Sequence of chain 1.A:
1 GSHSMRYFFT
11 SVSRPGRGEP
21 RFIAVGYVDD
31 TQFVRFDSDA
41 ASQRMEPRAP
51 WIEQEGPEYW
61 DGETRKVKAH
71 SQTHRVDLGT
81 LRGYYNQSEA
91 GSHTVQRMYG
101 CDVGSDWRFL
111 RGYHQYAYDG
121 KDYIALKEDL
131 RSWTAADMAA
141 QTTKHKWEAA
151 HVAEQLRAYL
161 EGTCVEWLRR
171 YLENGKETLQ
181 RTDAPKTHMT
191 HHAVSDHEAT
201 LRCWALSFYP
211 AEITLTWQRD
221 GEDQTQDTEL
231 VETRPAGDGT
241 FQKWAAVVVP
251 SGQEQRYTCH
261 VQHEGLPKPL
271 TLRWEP

A small-molecule ligand and the protein it binds are described below.
Small molecule (SMILES): CSCC[C@H](NC(=O)[C@@H]1CCCN1C(=O)CNC(=O)[C@H](CC(N)=O)NC(=O)[C@H](CC1=CN=C2C=CC=C[C@@H]12)NC(=O)[C@H](CC(C)C)NC(=O)[C@@H](N)CC(C)C)C(=O)N[C@@H](CCC(N)=O)C(=O)N[C@H](C(=O)O)C(C)C

Binding-site contacts:
Ligand atom CD2 contacts residue TRP167 of chain 1.A at 3.2 Å (hydrophobic).
Ligand atom CE2 contacts residue GLN155 of chain 1.A at 3.5 Å.
Ligand atom CD1 contacts residue VAL67 of chain 1.A at 3.5 Å (hydrophobic).
Ligand atom CA contacts residue GLN155 of chain 1.A at 3.5 Å.
Ligand atom OXT contacts residue THR143 of chain 1.A at 2.8 Å (h-bond).
Ligand atom CG1 contacts residue TYR116 of chain 1.A at 3.3 Å (hydrophobic).
Ligand atom CD2 contacts residue TYR99 of chain 1.A at 3.5 Å (hydrophobic).
Ligand atom CG2 contacts residue ASP77 of chain 1.A at 3.4 Å.
Ligand atom O contacts residue HIS70 of chain 1.A at 3.0 Å.
Ligand atom N contacts residue TYR171 of chain 1.A at 2.9 Å (h-bond).
Ligand atom C contacts residue TYR7 of chain 1.A at 3.5 Å (hydrophobic).
Ligand atom O contacts residue GLN155 of chain 1.A at 2.8 Å (h-bond).
Ligand atom N contacts residue TYR99 of chain 1.A at 3.2 Å (h-bond).
Ligand atom O contacts residue LYS146 of chain 1.A at 2.6 Å (salt-bridge).
Ligand atom CD2 contacts residue THR163 of chain 1.A at 3.2 Å.
Ligand atom OXT contacts residue TYR84 of chain 1.A at 2.8 Å (h-bond).
Ligand atom NE1 contacts residue GLN155 of chain 1.A at 2.9 Å (h-bond).
Ligand atom N contacts residue TYR159 of chain 1.A at 3.5 Å.
Ligand atom CB contacts residue TYR99 of chain 1.A at 3.4 Å (hydrophobic).
Ligand atom N contacts residue ASP77 of chain 1.A at 2.8 Å (salt-bridge).
Ligand atom C contacts residue LYS146 of chain 1.A at 3.2 Å.
Ligand atom O contacts residue LYS66 of chain 1.A at 2.9 Å (salt-bridge).
Ligand atom CD1 contacts residue GLU63 of chain 1.A at 2.8 Å.
Ligand atom N contacts residue GLU63 of chain 1.A at 2.9 Å (salt-bridge).
Ligand atom OE1 contacts residue VAL76 of chain 1.A at 3.2 Å.
Ligand atom CG contacts residue GLU63 of chain 1.A at 3.5 Å.
Ligand atom CG contacts residue VAL152 of chain 1.A at 3.3 Å (hydrophobic).
Ligand atom CD1 contacts residue LYS66 of chain 1.A at 3.5 Å.
Ligand atom O contacts residue TYR159 of chain 1.A at 2.5 Å (h-bond).
Ligand atom O contacts residue TYR7 of chain 1.A at 3.5 Å.
Ligand atom CG contacts residue LYS66 of chain 1.A at 3.4 Å.
Ligand atom CD contacts residue VAL76 of chain 1.A at 3.5 Å (hydrophobic).
Ligand atom N contacts residue TYR7 of chain 1.A at 3.1 Å (h-bond).
Ligand atom CD2 contacts residue TYR7 of chain 1.A at 3.5 Å (hydrophobic).
Ligand atom O contacts residue TRP147 of chain 1.A at 3.0 Å (h-bond).
Ligand atom CA contacts residue ASP77 of chain 1.A at 3.2 Å.
Ligand atom O contacts residue TRP147 of chain 1.A at 3.3 Å.
Ligand atom OXT contacts residue LYS146 of chain 1.A at 3.2 Å (salt-bridge).
Ligand atom CD1 contacts residue MET45 of chain 1.A at 3.2 Å (hydrophobic).
Ligand atom C contacts residue ASP77 of chain 1.A at 3.5 Å.